Binding-site contacts:
Ligand atom C6 contacts residue ASN157 of chain 24.C at 3.7 Å.
Ligand atom C1 contacts residue GLY150 of chain 24.C at 4.0 Å.
Ligand atom C4 contacts residue MET151 of chain 24.C at 3.9 Å (hydrophobic).
Ligand atom C5 contacts residue THR156 of chain 24.C at 3.8 Å.
Ligand atom C6 contacts residue THR156 of chain 24.C at 3.9 Å.
Ligand atom C5 contacts residue ASN154 of chain 24.C at 3.6 Å.
Ligand atom C1 contacts residue THR156 of chain 24.C at 4.3 Å.
Ligand atom C7 contacts residue ASN154 of chain 24.C at 3.7 Å.
Ligand atom C1 contacts residue ASN154 of chain 24.C at 1.4 Å.
Ligand atom C5 contacts residue THR156 of chain 24.C at 4.1 Å.
Ligand atom C3 contacts residue ASN154 of chain 24.C at 3.8 Å.
Ligand atom C3 contacts residue MET151 of chain 24.C at 4.1 Å (hydrophobic).
Ligand atom C2 contacts residue ASN154 of chain 24.C at 2.4 Å.
Ligand atom C7 contacts residue GLY150 of chain 24.C at 3.1 Å.
Ligand atom O5 contacts residue THR156 of chain 24.C at 3.8 Å.
Ligand atom C6 contacts residue ASP161 of chain 24.C at 3.7 Å.
Ligand atom O5 contacts residue ASN157 of chain 24.C at 4.2 Å.
Ligand atom C8 contacts residue THR156 of chain 24.C at 4.2 Å.
Ligand atom C5 contacts residue MET151 of chain 24.C at 3.8 Å (hydrophobic).
Ligand atom N2 contacts residue GLY150 of chain 24.C at 3.5 Å (h-bond).
Ligand atom O7 contacts residue HIS148 of chain 24.C at 3.6 Å.
Ligand atom C8 contacts residue GLY150 of chain 24.C at 3.7 Å.
Ligand atom C4 contacts residue ASN154 of chain 24.C at 4.2 Å.
Ligand atom O7 contacts residue ASN154 of chain 24.C at 4.0 Å.
Ligand atom O6 contacts residue MET151 of chain 24.C at 4.4 Å.
Ligand atom O5 contacts residue MET151 of chain 24.C at 3.9 Å.
Ligand atom O7 contacts residue GLY150 of chain 24.C at 2.9 Å (h-bond).
Ligand atom C2 contacts residue GLY150 of chain 24.C at 3.8 Å.
Ligand atom C6 contacts residue THR156 of chain 24.C at 3.8 Å.
Ligand atom O5 contacts residue THR156 of chain 24.C at 4.1 Å.
Ligand atom O5 contacts residue ASN154 of chain 24.C at 2.3 Å (h-bond).
Ligand atom C1 contacts residue MET151 of chain 24.C at 4.2 Å (hydrophobic).
Ligand atom C2 contacts residue MET151 of chain 24.C at 4.3 Å (hydrophobic).
Ligand atom C8 contacts residue ASN157 of chain 24.C at 3.3 Å.
Ligand atom N2 contacts residue ASN154 of chain 24.C at 2.9 Å (h-bond).

A protein and the small-molecule ligand that binds it are described below.
Small molecule (SMILES): CC(=O)N[C@H]1[C@H](O[C@H]2[C@H](O)[C@@H](NC(C)=O)CO[C@@H]2CO[C@@H]2O[C@@H](C)[C@@H](O)[C@@H](O)[C@@H]2O)O[C@H](CO)[C@@H](O)[C@@H]1O

Sequence of chain 24.C:
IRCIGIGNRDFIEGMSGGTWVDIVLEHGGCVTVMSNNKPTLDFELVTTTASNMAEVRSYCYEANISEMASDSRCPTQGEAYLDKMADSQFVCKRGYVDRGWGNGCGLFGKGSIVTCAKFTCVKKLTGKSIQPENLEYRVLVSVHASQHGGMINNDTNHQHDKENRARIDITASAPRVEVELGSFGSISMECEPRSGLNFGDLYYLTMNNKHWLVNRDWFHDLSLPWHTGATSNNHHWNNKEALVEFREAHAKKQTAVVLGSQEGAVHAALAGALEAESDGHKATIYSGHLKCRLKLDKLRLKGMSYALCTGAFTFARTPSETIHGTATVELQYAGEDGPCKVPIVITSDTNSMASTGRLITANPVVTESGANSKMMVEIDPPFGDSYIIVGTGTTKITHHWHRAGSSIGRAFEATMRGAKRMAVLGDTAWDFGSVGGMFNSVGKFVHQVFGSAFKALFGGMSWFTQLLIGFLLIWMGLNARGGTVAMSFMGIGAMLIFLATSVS